This small molecule binds to this protein.
Small molecule (SMILES): CC(=O)N[C@@H]1[C@@H](O)[C@H](O)[C@@H](CO)O[C@H]1O

Binding-site contacts:
Ligand atom C2 contacts residue ASN306 of chain 1.A at 2.4 Å.
Ligand atom C1 contacts residue ASN306 of chain 1.A at 1.4 Å.
Ligand atom O3 contacts residue GLN555 of chain 1.A at 3.9 Å.
Ligand atom C7 contacts residue ASN306 of chain 1.A at 3.2 Å.
Ligand atom C5 contacts residue GLN555 of chain 1.A at 4.2 Å.
Ligand atom C8 contacts residue PRO554 of chain 1.A at 3.6 Å (hydrophobic).
Ligand atom O5 contacts residue ASN306 of chain 1.A at 2.4 Å (h-bond).
Ligand atom N2 contacts residue PRO554 of chain 1.A at 4.4 Å.
Ligand atom C7 contacts residue GLN555 of chain 1.A at 4.2 Å.
Ligand atom C5 contacts residue ASN306 of chain 1.A at 3.6 Å.
Ligand atom C8 contacts residue GLN555 of chain 1.A at 4.3 Å.
Ligand atom C4 contacts residue ASN306 of chain 1.A at 4.2 Å.
Ligand atom C1 contacts residue GLN555 of chain 1.A at 3.7 Å.
Ligand atom O5 contacts residue GLN555 of chain 1.A at 4.0 Å.
Ligand atom C3 contacts residue ASN306 of chain 1.A at 3.8 Å.
Ligand atom O6 contacts residue GLN555 of chain 1.A at 4.4 Å.
Ligand atom O7 contacts residue ASN306 of chain 1.A at 3.1 Å (h-bond).
Ligand atom N2 contacts residue GLN555 of chain 1.A at 3.1 Å (h-bond).
Ligand atom C8 contacts residue ASN306 of chain 1.A at 4.3 Å.
Ligand atom C3 contacts residue GLN555 of chain 1.A at 3.3 Å.
Ligand atom N2 contacts residue ASN306 of chain 1.A at 2.9 Å (h-bond).
Ligand atom C4 contacts residue GLN555 of chain 1.A at 4.4 Å.
Ligand atom C2 contacts residue GLN555 of chain 1.A at 3.6 Å.

Sequence of chain 1.A:
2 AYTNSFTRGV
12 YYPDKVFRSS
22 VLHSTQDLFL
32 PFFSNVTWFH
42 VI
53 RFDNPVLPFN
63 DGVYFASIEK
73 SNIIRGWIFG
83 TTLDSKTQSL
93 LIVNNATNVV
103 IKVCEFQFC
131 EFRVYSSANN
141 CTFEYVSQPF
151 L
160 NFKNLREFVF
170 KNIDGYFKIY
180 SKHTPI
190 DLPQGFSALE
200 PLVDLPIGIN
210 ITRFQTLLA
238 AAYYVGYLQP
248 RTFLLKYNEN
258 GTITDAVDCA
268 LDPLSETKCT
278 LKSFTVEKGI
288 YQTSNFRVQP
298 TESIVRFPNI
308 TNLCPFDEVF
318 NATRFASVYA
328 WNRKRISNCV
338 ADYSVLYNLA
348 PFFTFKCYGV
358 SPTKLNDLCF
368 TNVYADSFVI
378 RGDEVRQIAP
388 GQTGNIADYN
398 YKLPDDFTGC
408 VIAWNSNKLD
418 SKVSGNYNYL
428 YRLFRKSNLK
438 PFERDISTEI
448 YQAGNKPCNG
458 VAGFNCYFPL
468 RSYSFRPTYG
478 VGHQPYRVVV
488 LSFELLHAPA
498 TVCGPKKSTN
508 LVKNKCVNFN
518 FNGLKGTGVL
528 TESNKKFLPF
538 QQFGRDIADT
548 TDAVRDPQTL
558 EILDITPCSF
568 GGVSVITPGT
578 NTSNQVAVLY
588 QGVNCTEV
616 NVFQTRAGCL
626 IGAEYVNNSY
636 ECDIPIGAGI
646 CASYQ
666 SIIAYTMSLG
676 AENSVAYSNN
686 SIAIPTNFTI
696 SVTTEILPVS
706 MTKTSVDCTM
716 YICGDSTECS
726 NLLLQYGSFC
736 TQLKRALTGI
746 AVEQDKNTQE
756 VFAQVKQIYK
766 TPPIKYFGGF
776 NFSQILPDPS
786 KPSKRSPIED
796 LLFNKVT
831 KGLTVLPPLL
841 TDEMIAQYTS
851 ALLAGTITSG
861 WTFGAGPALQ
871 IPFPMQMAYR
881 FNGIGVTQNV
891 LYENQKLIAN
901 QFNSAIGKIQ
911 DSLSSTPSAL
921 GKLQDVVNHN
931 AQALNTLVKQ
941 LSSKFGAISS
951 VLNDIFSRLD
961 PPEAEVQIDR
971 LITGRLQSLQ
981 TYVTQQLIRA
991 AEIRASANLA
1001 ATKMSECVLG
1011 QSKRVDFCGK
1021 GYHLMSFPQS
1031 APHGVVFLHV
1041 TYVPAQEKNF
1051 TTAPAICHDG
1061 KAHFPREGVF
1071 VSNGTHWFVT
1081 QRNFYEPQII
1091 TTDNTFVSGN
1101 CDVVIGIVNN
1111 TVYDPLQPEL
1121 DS